Sequence of chain 1.A:
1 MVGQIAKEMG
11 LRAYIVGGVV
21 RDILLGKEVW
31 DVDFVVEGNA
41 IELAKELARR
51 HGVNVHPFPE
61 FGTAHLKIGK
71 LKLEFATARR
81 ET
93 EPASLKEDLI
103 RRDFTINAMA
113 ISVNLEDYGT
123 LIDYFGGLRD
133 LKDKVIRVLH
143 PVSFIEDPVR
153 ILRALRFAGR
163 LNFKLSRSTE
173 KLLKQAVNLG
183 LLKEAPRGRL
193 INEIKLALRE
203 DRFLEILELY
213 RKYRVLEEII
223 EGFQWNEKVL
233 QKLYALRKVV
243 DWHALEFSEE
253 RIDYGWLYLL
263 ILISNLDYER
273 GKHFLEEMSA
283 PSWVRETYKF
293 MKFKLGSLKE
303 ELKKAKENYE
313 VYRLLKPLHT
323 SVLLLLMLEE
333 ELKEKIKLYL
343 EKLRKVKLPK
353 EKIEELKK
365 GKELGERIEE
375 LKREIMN

Binding-site contacts:
Ligand atom C2 contacts residue ARG152 of chain 1.A at 3.5 Å.
Ligand atom O3' contacts residue GLY17 of chain 1.A at 3.4 Å.
Ligand atom O3G contacts residue ARG158 of chain 1.A at 3.6 Å.
Ligand atom PA contacts residue MG1 of chain 1.D at 3.8 Å.
Ligand atom O3' contacts residue ASN109 of chain 1.A at 3.4 Å (h-bond).
Ligand atom O1B contacts residue ARG155 of chain 1.A at 3.7 Å.
Ligand atom O2' contacts residue ARG104 of chain 1.A at 3.5 Å.
Ligand atom O2' contacts residue ASN109 of chain 1.A at 3.5 Å.
Ligand atom C3' contacts residue ARG104 of chain 1.A at 3.8 Å.
Ligand atom C4' contacts residue ARG104 of chain 1.A at 3.7 Å.
Ligand atom PB contacts residue MG1 of chain 1.D at 3.8 Å.
Ligand atom O4' contacts residue ARG104 of chain 1.A at 3.7 Å.
Ligand atom O1A contacts residue MG1 of chain 1.D at 2.3 Å.
Ligand atom C2 contacts residue ARG103 of chain 1.A at 3.8 Å.
Ligand atom O2' contacts residue ASP105 of chain 1.A at 2.8 Å (salt-bridge).
Ligand atom C6 contacts residue ARG152 of chain 1.A at 3.8 Å.
Ligand atom O3G contacts residue ARG162 of chain 1.A at 3.1 Å (salt-bridge).
Ligand atom N1 contacts residue ARG152 of chain 1.A at 2.9 Å (salt-bridge).
Ligand atom O1B contacts residue ARG21 of chain 1.A at 3.4 Å (salt-bridge).
Ligand atom N6 contacts residue ARG152 of chain 1.A at 3.6 Å.
Ligand atom N6 contacts residue ARG155 of chain 1.A at 3.9 Å.
Ligand atom C2 contacts residue ASP105 of chain 1.A at 3.2 Å.
Ligand atom N6 contacts residue ASP149 of chain 1.A at 2.9 Å (salt-bridge).
Ligand atom C4 contacts residue ASP105 of chain 1.A at 3.9 Å.
Ligand atom O3B contacts residue MG1 of chain 1.D at 3.9 Å.
Ligand atom O1G contacts residue MG1 of chain 1.D at 2.0 Å.
Ligand atom PG contacts residue MG1 of chain 1.D at 3.3 Å.
Ligand atom N3 contacts residue ARG104 of chain 1.A at 3.7 Å.
Ligand atom C2 contacts residue ARG104 of chain 1.A at 3.5 Å.
Ligand atom C8 contacts residue ARG155 of chain 1.A at 3.3 Å.
Ligand atom O2G contacts residue MG1 of chain 1.D at 3.8 Å.
Ligand atom C1' contacts residue ARG104 of chain 1.A at 3.8 Å.
Ligand atom N3 contacts residue ASP105 of chain 1.A at 3.6 Å (salt-bridge).
Ligand atom O3' contacts residue ARG104 of chain 1.A at 2.8 Å (salt-bridge).
Ligand atom N9 contacts residue ARG155 of chain 1.A at 3.9 Å.
Ligand atom C3A contacts residue ARG155 of chain 1.A at 3.5 Å.
Ligand atom O1B contacts residue PHE159 of chain 1.A at 3.5 Å.
Ligand atom N7 contacts residue ARG155 of chain 1.A at 3.3 Å.
Ligand atom C5 contacts residue ARG155 of chain 1.A at 3.8 Å.
Ligand atom O2B contacts residue MG1 of chain 1.D at 2.9 Å.

A small-molecule ligand and the protein it binds are described below.
Small molecule (SMILES): Nc1ncnc2c1ncn2[C@@H]1O[C@H](CO[P](=O)(O)C[P](=O)(O)OP(=O)(O)O)[C@@H](O)[C@H]1O